A protein and the small-molecule ligand that binds it are described below.
Small molecule (SMILES): CC(=O)N[C@H]1[C@H](O[C@H]2[C@H](O)[C@@H](NC(C)=O)CO[C@@H]2CO)O[C@H](CO)[C@@H](O)[C@@H]1O

Binding-site contacts:
Ligand atom O7 contacts residue ASN265 of chain 1.D at 2.9 Å (h-bond).
Ligand atom C3 contacts residue ASN265 of chain 1.D at 3.8 Å.
Ligand atom C2 contacts residue ASN265 of chain 1.D at 2.5 Å.
Ligand atom O6 contacts residue ARG412 of chain 1.D at 3.0 Å (salt-bridge).
Ligand atom C7 contacts residue SER381 of chain 1.D at 3.9 Å.
Ligand atom O7 contacts residue ASN301 of chain 1.D at 3.9 Å.
Ligand atom C6 contacts residue ARG412 of chain 1.D at 4.3 Å.
Ligand atom C2 contacts residue GLN263 of chain 1.D at 4.5 Å.
Ligand atom O7 contacts residue SER381 of chain 1.D at 3.8 Å.
Ligand atom C8 contacts residue SER381 of chain 1.D at 3.4 Å.
Ligand atom N2 contacts residue ASN265 of chain 1.D at 2.9 Å (h-bond).
Ligand atom C8 contacts residue GLN263 of chain 1.D at 4.3 Å.
Ligand atom C5 contacts residue ASN265 of chain 1.D at 3.7 Å.
Ligand atom O5 contacts residue ARG412 of chain 1.D at 3.6 Å (salt-bridge).
Ligand atom C1 contacts residue ASN265 of chain 1.D at 1.4 Å.
Ligand atom C1 contacts residue ARG412 of chain 1.D at 4.4 Å.
Ligand atom C8 contacts residue SER303 of chain 1.D at 3.4 Å.
Ligand atom C8 contacts residue ASN301 of chain 1.D at 4.4 Å.
Ligand atom N2 contacts residue GLN263 of chain 1.D at 4.0 Å.
Ligand atom C8 contacts residue VAL302 of chain 1.D at 4.0 Å (hydrophobic).
Ligand atom O5 contacts residue ASN265 of chain 1.D at 2.4 Å (h-bond).
Ligand atom C8 contacts residue ASN265 of chain 1.D at 4.3 Å.
Ligand atom C7 contacts residue ASN265 of chain 1.D at 3.1 Å.
Ligand atom C4 contacts residue ASN265 of chain 1.D at 4.2 Å.
Ligand atom C1 contacts residue GLN263 of chain 1.D at 4.3 Å.

Sequence of chain 1.D:
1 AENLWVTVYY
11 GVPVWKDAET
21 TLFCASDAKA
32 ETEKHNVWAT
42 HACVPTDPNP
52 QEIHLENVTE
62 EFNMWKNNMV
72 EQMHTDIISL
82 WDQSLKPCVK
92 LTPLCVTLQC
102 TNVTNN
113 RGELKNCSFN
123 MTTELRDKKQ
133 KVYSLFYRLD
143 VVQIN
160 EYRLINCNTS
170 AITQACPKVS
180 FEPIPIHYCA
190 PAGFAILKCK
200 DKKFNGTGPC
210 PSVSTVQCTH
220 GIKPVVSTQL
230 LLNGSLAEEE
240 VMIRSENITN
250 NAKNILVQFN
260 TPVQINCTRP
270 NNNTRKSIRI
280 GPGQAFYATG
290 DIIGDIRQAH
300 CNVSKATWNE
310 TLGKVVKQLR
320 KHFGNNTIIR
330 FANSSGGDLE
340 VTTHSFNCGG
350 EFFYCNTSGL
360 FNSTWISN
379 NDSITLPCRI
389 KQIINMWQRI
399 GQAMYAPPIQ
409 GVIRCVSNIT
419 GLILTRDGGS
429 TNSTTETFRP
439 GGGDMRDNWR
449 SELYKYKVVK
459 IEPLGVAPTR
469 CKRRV